Sequence of chain 1.B:
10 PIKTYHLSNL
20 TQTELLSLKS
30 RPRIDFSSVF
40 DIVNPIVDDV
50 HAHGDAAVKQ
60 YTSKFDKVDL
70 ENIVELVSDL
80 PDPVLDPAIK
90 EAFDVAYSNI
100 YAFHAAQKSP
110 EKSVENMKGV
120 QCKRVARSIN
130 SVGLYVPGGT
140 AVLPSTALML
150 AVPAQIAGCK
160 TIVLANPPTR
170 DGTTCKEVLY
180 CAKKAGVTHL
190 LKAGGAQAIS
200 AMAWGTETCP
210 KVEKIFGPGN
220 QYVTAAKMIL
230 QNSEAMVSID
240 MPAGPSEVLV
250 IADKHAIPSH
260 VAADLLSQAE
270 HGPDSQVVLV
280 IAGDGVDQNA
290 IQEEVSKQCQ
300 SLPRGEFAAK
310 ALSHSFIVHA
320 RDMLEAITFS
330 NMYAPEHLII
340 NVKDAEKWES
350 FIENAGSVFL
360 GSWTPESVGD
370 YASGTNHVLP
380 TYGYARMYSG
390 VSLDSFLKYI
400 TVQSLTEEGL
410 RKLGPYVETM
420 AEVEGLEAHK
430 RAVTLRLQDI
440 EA

A protein and the small-molecule ligand that binds it are described below.
Small molecule (SMILES): N[C@H](CO)Cc1c[nH]c[nH+]1

Sequence of chain 1.A:
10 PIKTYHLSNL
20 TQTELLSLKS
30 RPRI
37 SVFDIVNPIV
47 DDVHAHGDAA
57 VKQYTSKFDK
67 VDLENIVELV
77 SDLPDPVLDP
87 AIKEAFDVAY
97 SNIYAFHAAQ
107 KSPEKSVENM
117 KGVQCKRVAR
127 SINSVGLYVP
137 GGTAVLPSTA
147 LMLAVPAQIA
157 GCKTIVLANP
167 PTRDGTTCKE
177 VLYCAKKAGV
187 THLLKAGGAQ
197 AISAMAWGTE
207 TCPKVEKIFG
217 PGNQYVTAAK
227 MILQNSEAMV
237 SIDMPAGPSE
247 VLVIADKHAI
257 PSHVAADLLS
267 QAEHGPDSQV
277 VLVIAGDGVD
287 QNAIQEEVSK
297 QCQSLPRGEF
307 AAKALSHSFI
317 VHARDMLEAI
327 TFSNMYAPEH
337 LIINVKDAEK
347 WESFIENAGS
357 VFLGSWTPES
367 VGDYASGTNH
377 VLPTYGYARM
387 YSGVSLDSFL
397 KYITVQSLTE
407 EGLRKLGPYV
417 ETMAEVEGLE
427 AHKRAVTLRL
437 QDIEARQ

Binding-site contacts:
Ligand atom CB contacts residue ZN1 of chain 1.H at 3.5 Å.
Ligand atom NE2 contacts residue GLU423 of chain 1.A at 2.7 Å (salt-bridge).
Ligand atom CG contacts residue ZN1 of chain 1.H at 3.0 Å.
Ligand atom CA contacts residue ZN1 of chain 1.H at 3.1 Å.
Ligand atom ND1 contacts residue HIS270 of chain 1.B at 3.0 Å (h-bond).
Ligand atom NE2 contacts residue LEU142 of chain 1.B at 3.7 Å.
Ligand atom CE1 contacts residue HIS428 of chain 1.A at 3.2 Å.
Ligand atom C contacts residue SER245 of chain 1.B at 3.4 Å.
Ligand atom CD2 contacts residue LEU142 of chain 1.B at 3.8 Å (hydrophobic).
Ligand atom N contacts residue ZN1 of chain 1.H at 2.1 Å.
Ligand atom CE1 contacts residue ZN1 of chain 1.H at 3.1 Å.
Ligand atom N contacts residue SER245 of chain 1.B at 3.4 Å (h-bond).
Ligand atom O contacts residue HIS376 of chain 1.B at 2.6 Å (h-bond).
Ligand atom NE2 contacts residue TYR370 of chain 1.B at 3.4 Å (h-bond).
Ligand atom C contacts residue HIS376 of chain 1.B at 3.5 Å.
Ligand atom CB contacts residue HIS376 of chain 1.B at 3.5 Å.
Ligand atom CG contacts residue HIS270 of chain 1.B at 3.6 Å.
Ligand atom N contacts residue ASP369 of chain 1.B at 3.0 Å (salt-bridge).
Ligand atom C contacts residue HIS336 of chain 1.B at 3.7 Å.
Ligand atom CE1 contacts residue LEU425 of chain 1.A at 3.7 Å (hydrophobic).
Ligand atom CB contacts residue ASP369 of chain 1.B at 3.8 Å.
Ligand atom N contacts residue GLU365 of chain 1.B at 3.3 Å (salt-bridge).
Ligand atom C contacts residue GLU335 of chain 1.B at 3.5 Å.
Ligand atom O contacts residue HIS336 of chain 1.B at 3.0 Å.
Ligand atom CE1 contacts residue GLU423 of chain 1.A at 3.6 Å.
Ligand atom CD2 contacts residue SER144 of chain 1.B at 3.4 Å.
Ligand atom ND1 contacts residue ZN1 of chain 1.H at 2.1 Å.
Ligand atom N contacts residue GLN267 of chain 1.B at 2.6 Å (h-bond).
Ligand atom CE1 contacts residue HIS270 of chain 1.B at 3.4 Å.
Ligand atom CE1 contacts residue TYR370 of chain 1.B at 3.3 Å (hydrophobic).
Ligand atom CA contacts residue HIS270 of chain 1.B at 3.5 Å.
Ligand atom O contacts residue GLU335 of chain 1.B at 3.4 Å (salt-bridge).
Ligand atom N contacts residue HIS270 of chain 1.B at 3.0 Å (h-bond).
Ligand atom CE1 contacts residue ASP369 of chain 1.B at 3.7 Å.
Ligand atom ND1 contacts residue HIS428 of chain 1.A at 3.1 Å (h-bond).
Ligand atom CG contacts residue ASP369 of chain 1.B at 3.7 Å.
Ligand atom CA contacts residue SER245 of chain 1.B at 3.4 Å.
Ligand atom NE2 contacts residue SER144 of chain 1.B at 3.5 Å (h-bond).
Ligand atom CD2 contacts residue HIS376 of chain 1.B at 3.5 Å.
Ligand atom ND1 contacts residue ASP369 of chain 1.B at 2.9 Å (salt-bridge).